Sequence of chain 2.A:
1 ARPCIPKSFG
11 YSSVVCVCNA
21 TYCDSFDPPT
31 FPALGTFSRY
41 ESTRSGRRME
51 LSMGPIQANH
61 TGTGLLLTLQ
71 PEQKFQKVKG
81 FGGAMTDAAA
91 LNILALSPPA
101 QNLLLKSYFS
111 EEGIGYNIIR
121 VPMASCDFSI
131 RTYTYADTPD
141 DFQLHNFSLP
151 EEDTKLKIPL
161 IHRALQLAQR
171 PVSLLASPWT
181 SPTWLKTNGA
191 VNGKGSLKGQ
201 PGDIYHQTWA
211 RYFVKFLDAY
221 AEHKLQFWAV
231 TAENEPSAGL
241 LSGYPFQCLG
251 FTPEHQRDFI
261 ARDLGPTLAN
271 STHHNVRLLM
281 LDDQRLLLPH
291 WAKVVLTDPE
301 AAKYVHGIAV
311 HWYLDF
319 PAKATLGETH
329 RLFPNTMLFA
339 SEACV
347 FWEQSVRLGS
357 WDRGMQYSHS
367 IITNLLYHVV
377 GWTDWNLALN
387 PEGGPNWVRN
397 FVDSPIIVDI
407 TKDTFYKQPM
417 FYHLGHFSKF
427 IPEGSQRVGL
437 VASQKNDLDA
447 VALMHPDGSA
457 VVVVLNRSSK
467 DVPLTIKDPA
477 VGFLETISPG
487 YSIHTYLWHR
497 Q

Sequence of chain 2.B:
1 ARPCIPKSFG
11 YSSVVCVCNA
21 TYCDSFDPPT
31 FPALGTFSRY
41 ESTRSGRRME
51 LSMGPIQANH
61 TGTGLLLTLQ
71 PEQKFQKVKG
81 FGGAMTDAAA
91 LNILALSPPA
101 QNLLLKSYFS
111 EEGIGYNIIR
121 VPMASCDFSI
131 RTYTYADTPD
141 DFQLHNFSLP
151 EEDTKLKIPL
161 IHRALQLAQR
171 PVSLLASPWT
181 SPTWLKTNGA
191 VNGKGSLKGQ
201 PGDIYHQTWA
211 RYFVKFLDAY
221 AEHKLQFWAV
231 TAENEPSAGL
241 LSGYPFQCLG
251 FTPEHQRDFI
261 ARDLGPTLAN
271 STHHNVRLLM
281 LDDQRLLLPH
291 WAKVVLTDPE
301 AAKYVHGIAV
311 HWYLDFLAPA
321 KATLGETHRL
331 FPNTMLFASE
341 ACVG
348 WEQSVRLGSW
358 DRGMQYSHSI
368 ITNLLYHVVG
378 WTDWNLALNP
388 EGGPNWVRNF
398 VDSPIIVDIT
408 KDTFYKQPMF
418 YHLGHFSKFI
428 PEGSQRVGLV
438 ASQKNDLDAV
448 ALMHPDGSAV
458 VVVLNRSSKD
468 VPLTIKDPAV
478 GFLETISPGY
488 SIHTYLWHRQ

Binding-site contacts:
Ligand atom C5 contacts residue ASP127 of chain 2.B at 3.2 Å.
Ligand atom O13 contacts residue TYR313 of chain 2.B at 3.4 Å.
Ligand atom C6 contacts residue TRP381 of chain 2.B at 4.0 Å (hydrophobic).
Ligand atom O10 contacts residue ASP127 of chain 2.B at 2.7 Å (salt-bridge).
Ligand atom O8 contacts residue PHE128 of chain 2.B at 3.1 Å.
Ligand atom C6 contacts residue ASP127 of chain 2.B at 3.7 Å.
Ligand atom N2 contacts residue TYR313 of chain 2.B at 3.6 Å.
Ligand atom C9 contacts residue PHE246 of chain 2.B at 3.4 Å (hydrophobic).
Ligand atom C8 contacts residue TYR244 of chain 2.B at 3.8 Å (hydrophobic).
Ligand atom C6 contacts residue GLU340 of chain 2.B at 3.4 Å.
Ligand atom C18 contacts residue TYR244 of chain 2.B at 3.6 Å (hydrophobic).
Ligand atom C9 contacts residue ASN396 of chain 2.B at 3.4 Å.
Ligand atom C6 contacts residue TRP179 of chain 2.B at 4.1 Å (hydrophobic).
Ligand atom C5 contacts residue TRP381 of chain 2.B at 4.0 Å (hydrophobic).
Ligand atom O14 contacts residue TYR313 of chain 2.B at 4.1 Å.
Ligand atom O8 contacts residue TRP381 of chain 2.B at 3.1 Å (h-bond).
Ligand atom C3 contacts residue TYR313 of chain 2.B at 3.8 Å (hydrophobic).
Ligand atom C7 contacts residue GLU235 of chain 2.B at 3.1 Å.
Ligand atom C5 contacts residue PHE246 of chain 2.B at 4.0 Å (hydrophobic).
Ligand atom N2 contacts residue GLU340 of chain 2.B at 2.7 Å (salt-bridge).
Ligand atom O14 contacts residue GLU235 of chain 2.B at 2.7 Å (salt-bridge).
Ligand atom C11 contacts residue TYR244 of chain 2.B at 3.6 Å (hydrophobic).
Ligand atom C16 contacts residue PHE246 of chain 2.B at 4.0 Å (hydrophobic).
Ligand atom C4 contacts residue GLU340 of chain 2.B at 3.7 Å.
Ligand atom O8 contacts residue ASP127 of chain 2.B at 2.4 Å (salt-bridge).
Ligand atom C3 contacts residue GLU340 of chain 2.B at 3.6 Å.
Ligand atom S17 contacts residue GLU235 of chain 2.B at 4.1 Å.
Ligand atom O10 contacts residue TRP381 of chain 2.B at 3.8 Å.
Ligand atom O12 contacts residue VAL398 of chain 2.B at 3.9 Å.
Ligand atom C8 contacts residue PHE246 of chain 2.B at 3.9 Å (hydrophobic).
Ligand atom C11 contacts residue TRP348 of chain 2.A at 3.6 Å (hydrophobic).
Ligand atom N2 contacts residue GLU235 of chain 2.B at 3.0 Å (salt-bridge).
Ligand atom O10 contacts residue TRP179 of chain 2.B at 2.9 Å (h-bond).
Ligand atom C7 contacts residue GLU340 of chain 2.B at 3.2 Å.
Ligand atom O10 contacts residue PHE246 of chain 2.B at 3.6 Å.
Ligand atom C9 contacts residue PRO245 of chain 2.B at 3.7 Å (hydrophobic).
Ligand atom O12 contacts residue CYS342 of chain 2.B at 4.1 Å.
Ligand atom O12 contacts residue ASN396 of chain 2.B at 3.7 Å.
Ligand atom O14 contacts residue GLN284 of chain 2.B at 3.7 Å.
Ligand atom C4 contacts residue TYR313 of chain 2.B at 4.0 Å (hydrophobic).

A small-molecule ligand and the protein it binds are described below.
Small molecule (SMILES): CC(C)CCCS(=O)(=O)C[C@H]1NC[C@@H](O)[C@H](O)[C@H]1O